The protein below binds the small molecule below.
Small molecule (SMILES): O=P(O)(O)OC[C@H](O)CO

Binding-site contacts:
Ligand atom P contacts residue SER69 of chain 1.A at 2.5 Å.
Ligand atom O1P contacts residue GLU81 of chain 1.A at 4.2 Å.
Ligand atom C3 contacts residue SER69 of chain 1.A at 3.7 Å.
Ligand atom C2 contacts residue GLU79 of chain 1.A at 3.5 Å.
Ligand atom O4P contacts residue THR68 of chain 1.A at 3.7 Å.
Ligand atom P contacts residue ALA70 of chain 1.A at 4.5 Å.
Ligand atom O3P contacts residue SER69 of chain 1.A at 2.9 Å.
Ligand atom O4P contacts residue GLU79 of chain 1.A at 4.5 Å.
Ligand atom O1P contacts residue GLU79 of chain 1.A at 4.1 Å.
Ligand atom O4P contacts residue ALA70 of chain 1.A at 3.1 Å (h-bond).
Ligand atom O3P contacts residue GLU81 of chain 1.A at 3.3 Å.
Ligand atom O4P contacts residue SER69 of chain 1.A at 1.4 Å.
Ligand atom O1 contacts residue GLU81 of chain 1.A at 4.2 Å.
Ligand atom O2P contacts residue SER69 of chain 1.A at 3.8 Å.
Ligand atom P contacts residue GLU81 of chain 1.A at 4.4 Å.
Ligand atom O2 contacts residue GLU79 of chain 1.A at 4.0 Å.
Ligand atom O1P contacts residue SER69 of chain 1.A at 3.3 Å.
Ligand atom C3 contacts residue GLU79 of chain 1.A at 3.3 Å.
Ligand atom O3P contacts residue ASN61 of chain 1.A at 3.6 Å.

Sequence of chain 1.A:
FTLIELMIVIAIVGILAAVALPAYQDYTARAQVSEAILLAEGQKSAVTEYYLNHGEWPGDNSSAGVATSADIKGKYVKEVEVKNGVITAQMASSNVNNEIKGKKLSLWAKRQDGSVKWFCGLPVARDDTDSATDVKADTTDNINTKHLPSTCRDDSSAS